Sequence of chain 1.A:
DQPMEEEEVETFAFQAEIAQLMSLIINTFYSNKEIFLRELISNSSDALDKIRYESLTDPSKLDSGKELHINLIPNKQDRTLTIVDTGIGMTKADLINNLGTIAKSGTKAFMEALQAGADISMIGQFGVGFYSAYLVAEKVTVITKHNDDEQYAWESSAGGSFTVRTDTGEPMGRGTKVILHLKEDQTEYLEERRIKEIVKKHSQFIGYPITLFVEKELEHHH

This protein binds this small molecule.
Small molecule (SMILES): CC(F)(F)CNC(=O)N1Cc2nc(N)nc(-c3c(Cl)cc(Cl)cc3OCCn3cccn3)c2C1

Binding-site contacts:
Ligand atom F2 contacts residue ILE89 of chain 1.A at 3.1 Å.
Ligand atom N5 contacts residue MET91 of chain 1.A at 3.6 Å.
Ligand atom C15 contacts residue ASN44 of chain 1.A at 3.6 Å.
Ligand atom C19 contacts residue GLY90 of chain 1.A at 3.5 Å.
Ligand atom C6 contacts residue PHE131 of chain 1.A at 3.8 Å (hydrophobic).
Ligand atom N1 contacts residue MET91 of chain 1.A at 3.4 Å.
Ligand atom CL2 contacts residue ASN99 of chain 1.A at 3.5 Å.
Ligand atom C18 contacts residue LYS51 of chain 1.A at 3.8 Å.
Ligand atom CL1 contacts residue VAL143 of chain 1.A at 3.9 Å.
Ligand atom O1 contacts residue MET91 of chain 1.A at 3.6 Å.
Ligand atom C21 contacts residue PO41 of chain 1.E at 3.6 Å.
Ligand atom N4 contacts residue ASP86 of chain 1.A at 2.6 Å (salt-bridge).
Ligand atom C16 contacts residue ASP47 of chain 1.A at 3.6 Å.
Ligand atom N4 contacts residue SER45 of chain 1.A at 3.5 Å (h-bond).
Ligand atom C13 contacts residue MET91 of chain 1.A at 3.3 Å (hydrophobic).
Ligand atom C5 contacts residue LEU100 of chain 1.A at 3.5 Å (hydrophobic).
Ligand atom C2 contacts residue ASN44 of chain 1.A at 3.5 Å.
Ligand atom N3 contacts residue ASN44 of chain 1.A at 3.6 Å.
Ligand atom C4 contacts residue PHE131 of chain 1.A at 3.4 Å (hydrophobic).
Ligand atom C17 contacts residue ALA48 of chain 1.A at 3.7 Å (hydrophobic).
Ligand atom O2 contacts residue ASN44 of chain 1.A at 3.5 Å.
Ligand atom C11 contacts residue ASP86 of chain 1.A at 3.8 Å.
Ligand atom C16 contacts residue ASN44 of chain 1.A at 3.4 Å.
Ligand atom F2 contacts residue LYS51 of chain 1.A at 3.4 Å.
Ligand atom N2 contacts residue THR177 of chain 1.A at 3.6 Å.
Ligand atom CL2 contacts residue PHE131 of chain 1.A at 3.5 Å.
Ligand atom O1 contacts residue ASN99 of chain 1.A at 2.9 Å (h-bond).
Ligand atom CL2 contacts residue TYR132 of chain 1.A at 3.8 Å.
Ligand atom C14 contacts residue ASN44 of chain 1.A at 3.5 Å.
Ligand atom N5 contacts residue ILE89 of chain 1.A at 3.7 Å.
Ligand atom N2 contacts residue ALA48 of chain 1.A at 3.4 Å.
Ligand atom C5 contacts residue PHE131 of chain 1.A at 3.3 Å (hydrophobic).
Ligand atom C1 contacts residue ASN44 of chain 1.A at 3.8 Å.
Ligand atom F1 contacts residue LYS51 of chain 1.A at 3.6 Å.
Ligand atom C16 contacts residue ALA48 of chain 1.A at 3.9 Å (hydrophobic).
Ligand atom C9 contacts residue GLY90 of chain 1.A at 3.8 Å.
Ligand atom C8 contacts residue MET91 of chain 1.A at 3.6 Å (hydrophobic).
Ligand atom N5 contacts residue GLY90 of chain 1.A at 3.0 Å (h-bond).
Ligand atom C19 contacts residue ASP95 of chain 1.A at 3.5 Å.
Ligand atom CL1 contacts residue MET91 of chain 1.A at 3.7 Å.